This small molecule binds to this protein.
Small molecule (SMILES): CC(=O)N[C@@H]1[C@@H](O)[C@H](O)[C@@H](CO)O[C@H]1O

Sequence of chain 1.C:
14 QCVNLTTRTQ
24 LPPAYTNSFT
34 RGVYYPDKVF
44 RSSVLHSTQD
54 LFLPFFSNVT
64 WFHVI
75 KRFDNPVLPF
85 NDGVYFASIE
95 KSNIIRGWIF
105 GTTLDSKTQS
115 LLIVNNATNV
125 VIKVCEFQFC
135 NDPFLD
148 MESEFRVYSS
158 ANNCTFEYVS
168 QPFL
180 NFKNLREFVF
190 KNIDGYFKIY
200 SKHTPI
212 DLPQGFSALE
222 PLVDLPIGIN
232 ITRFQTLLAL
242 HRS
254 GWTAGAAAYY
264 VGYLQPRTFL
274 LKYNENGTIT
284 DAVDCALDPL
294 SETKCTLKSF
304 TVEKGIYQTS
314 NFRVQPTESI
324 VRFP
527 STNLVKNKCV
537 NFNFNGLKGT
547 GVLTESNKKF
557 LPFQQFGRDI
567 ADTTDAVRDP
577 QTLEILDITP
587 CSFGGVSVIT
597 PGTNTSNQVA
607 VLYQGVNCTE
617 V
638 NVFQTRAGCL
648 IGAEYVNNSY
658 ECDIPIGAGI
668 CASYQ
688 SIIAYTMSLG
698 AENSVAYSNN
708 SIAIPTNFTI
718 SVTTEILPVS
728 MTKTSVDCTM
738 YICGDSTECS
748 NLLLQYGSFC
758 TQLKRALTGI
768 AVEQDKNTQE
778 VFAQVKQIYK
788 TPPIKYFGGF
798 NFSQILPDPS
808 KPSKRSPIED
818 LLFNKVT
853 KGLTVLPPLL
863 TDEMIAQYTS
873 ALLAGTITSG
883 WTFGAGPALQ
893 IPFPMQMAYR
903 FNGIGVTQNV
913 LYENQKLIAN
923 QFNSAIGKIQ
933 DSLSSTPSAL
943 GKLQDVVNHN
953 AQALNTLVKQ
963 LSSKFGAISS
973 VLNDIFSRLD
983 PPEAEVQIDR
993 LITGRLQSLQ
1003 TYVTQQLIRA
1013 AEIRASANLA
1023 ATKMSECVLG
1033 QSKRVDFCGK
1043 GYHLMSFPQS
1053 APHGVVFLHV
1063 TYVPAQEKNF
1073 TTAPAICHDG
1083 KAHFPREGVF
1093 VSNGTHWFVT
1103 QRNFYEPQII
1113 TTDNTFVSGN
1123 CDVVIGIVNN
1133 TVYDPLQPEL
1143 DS

Binding-site contacts:
Ligand atom C8 contacts residue ASN160 of chain 1.C at 4.4 Å.
Ligand atom O5 contacts residue ASN159 of chain 1.C at 4.2 Å.
Ligand atom C1 contacts residue GLU130 of chain 1.C at 3.4 Å.
Ligand atom O6 contacts residue ASN160 of chain 1.C at 4.0 Å.
Ligand atom C5 contacts residue ASN160 of chain 1.C at 3.7 Å.
Ligand atom C4 contacts residue ASN160 of chain 1.C at 4.3 Å.
Ligand atom O5 contacts residue GLU130 of chain 1.C at 4.0 Å.
Ligand atom C2 contacts residue ASN160 of chain 1.C at 2.5 Å.
Ligand atom O6 contacts residue ASN159 of chain 1.C at 3.4 Å (h-bond).
Ligand atom C7 contacts residue ASN160 of chain 1.C at 3.2 Å.
Ligand atom C3 contacts residue ASN160 of chain 1.C at 3.8 Å.
Ligand atom C6 contacts residue ASN159 of chain 1.C at 4.1 Å.
Ligand atom C1 contacts residue ASN160 of chain 1.C at 1.4 Å.
Ligand atom O5 contacts residue ASN160 of chain 1.C at 2.4 Å (h-bond).
Ligand atom O7 contacts residue ASN160 of chain 1.C at 3.2 Å (h-bond).
Ligand atom N2 contacts residue ASN160 of chain 1.C at 2.9 Å (h-bond).